Binding-site contacts:
Ligand atom C8 contacts residue ASN286 of chain 1.A at 4.2 Å.
Ligand atom O5 contacts residue ASN286 of chain 1.A at 2.4 Å (h-bond).
Ligand atom C5 contacts residue ASN286 of chain 1.A at 3.6 Å.
Ligand atom C4 contacts residue ASN286 of chain 1.A at 4.2 Å.
Ligand atom O6 contacts residue LEU282 of chain 1.A at 4.0 Å.
Ligand atom O6 contacts residue ARG296 of chain 1.A at 3.5 Å (salt-bridge).
Ligand atom C7 contacts residue ASN286 of chain 1.A at 3.2 Å.
Ligand atom C2 contacts residue ASN286 of chain 1.A at 2.4 Å.
Ligand atom C3 contacts residue ASN286 of chain 1.A at 3.8 Å.
Ligand atom O7 contacts residue ASN286 of chain 1.A at 3.3 Å (h-bond).
Ligand atom N2 contacts residue ASN286 of chain 1.A at 2.9 Å (h-bond).
Ligand atom C1 contacts residue ASN286 of chain 1.A at 1.4 Å.

A protein and the small-molecule ligand that binds it are described below.
Small molecule (SMILES): CC(=O)N[C@@H]1[C@@H](O)[C@H](O)[C@@H](CO)O[C@H]1O

Sequence of chain 1.A:
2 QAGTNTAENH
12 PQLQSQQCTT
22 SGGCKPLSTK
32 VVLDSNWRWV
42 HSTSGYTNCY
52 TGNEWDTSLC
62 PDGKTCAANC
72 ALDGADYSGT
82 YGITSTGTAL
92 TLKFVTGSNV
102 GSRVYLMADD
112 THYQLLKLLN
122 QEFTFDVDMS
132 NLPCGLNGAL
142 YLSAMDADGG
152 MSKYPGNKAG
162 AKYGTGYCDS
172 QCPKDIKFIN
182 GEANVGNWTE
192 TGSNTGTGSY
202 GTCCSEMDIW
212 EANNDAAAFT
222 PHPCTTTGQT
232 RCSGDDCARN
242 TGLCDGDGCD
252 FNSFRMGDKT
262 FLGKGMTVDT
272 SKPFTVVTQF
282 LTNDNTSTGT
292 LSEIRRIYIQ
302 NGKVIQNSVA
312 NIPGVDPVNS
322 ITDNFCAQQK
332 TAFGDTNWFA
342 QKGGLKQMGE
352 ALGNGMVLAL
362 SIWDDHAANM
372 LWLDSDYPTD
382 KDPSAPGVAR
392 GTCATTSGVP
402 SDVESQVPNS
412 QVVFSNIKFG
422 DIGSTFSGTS